Binding-site contacts:
Ligand atom CB contacts residue GLU235 of chain 1.A at 4.5 Å.
Ligand atom CB contacts residue LEU232 of chain 1.A at 3.0 Å (hydrophobic).
Ligand atom CA contacts residue LEU232 of chain 1.A at 4.5 Å (hydrophobic).
Ligand atom CG contacts residue GLN75 of chain 1.A at 3.8 Å.
Ligand atom CD1 contacts residue MET76 of chain 1.A at 4.3 Å (hydrophobic).
Ligand atom CA contacts residue GLU235 of chain 1.A at 4.5 Å.
Ligand atom CG contacts residue MET236 of chain 1.A at 4.0 Å (hydrophobic).
Ligand atom CD2 contacts residue LEU79 of chain 1.A at 4.2 Å (hydrophobic).
Ligand atom N contacts residue GLU235 of chain 1.A at 4.1 Å.
Ligand atom CD1 contacts residue GLN80 of chain 1.A at 4.4 Å.
Ligand atom CB contacts residue GLU235 of chain 1.A at 3.6 Å.
Ligand atom CB contacts residue MET76 of chain 1.A at 3.4 Å (hydrophobic).
Ligand atom N contacts residue MET76 of chain 1.A at 2.7 Å.
Ligand atom O contacts residue MET76 of chain 1.A at 3.9 Å.
Ligand atom C contacts residue MET76 of chain 1.A at 3.5 Å (hydrophobic).
Ligand atom CB contacts residue MET76 of chain 1.A at 3.2 Å (hydrophobic).
Ligand atom O contacts residue MET76 of chain 1.A at 4.0 Å.
Ligand atom CD2 contacts residue PHE54 of chain 1.A at 4.1 Å (hydrophobic).
Ligand atom CA contacts residue MET76 of chain 1.A at 4.1 Å (hydrophobic).
Ligand atom CD1 contacts residue LEU79 of chain 1.A at 4.2 Å (hydrophobic).
Ligand atom NE2 contacts residue GLU235 of chain 1.A at 3.5 Å (salt-bridge).
Ligand atom CA contacts residue MET76 of chain 1.A at 3.5 Å (hydrophobic).
Ligand atom CD2 contacts residue GLN75 of chain 1.A at 3.0 Å.
Ligand atom CD1 contacts residue GLN75 of chain 1.A at 3.6 Å.
Ligand atom C contacts residue MET76 of chain 1.A at 4.1 Å (hydrophobic).
Ligand atom CD1 contacts residue MET236 of chain 1.A at 3.3 Å (hydrophobic).

This small molecule binds to this protein.
Small molecule (SMILES): CC(C)C[C@H](NC(=O)[C@H](C)NC(=O)[C@H](CCC(N)=O)NC(=O)[C@H](C)N)C(=O)N[C@@H](C)C(=O)N[C@@H](C)C(=O)N[C@@H](CC(C)C)C(=O)N[C@@H](CC(C)C)C(=O)N[C@@H](C)C(=O)N[C@@H](CCCCN)C(=O)N[C@@H](C)C(=O)O

Sequence of chain 1.A:
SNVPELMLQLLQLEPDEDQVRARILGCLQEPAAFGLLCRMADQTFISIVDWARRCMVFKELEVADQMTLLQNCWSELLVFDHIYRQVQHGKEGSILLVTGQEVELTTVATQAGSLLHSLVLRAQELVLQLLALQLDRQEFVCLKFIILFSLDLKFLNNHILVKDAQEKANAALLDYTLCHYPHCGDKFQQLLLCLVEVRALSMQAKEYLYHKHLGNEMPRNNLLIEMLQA